This small molecule binds to this protein.
Small molecule (SMILES): CC(=O)N[C@H]1[C@H](O[C@H]2[C@H](O)[C@@H](NC(C)=O)CO[C@@H]2CO[C@@H]2O[C@@H](C)[C@@H](O)[C@@H](O)[C@@H]2O)O[C@H](CO)[C@@H](O)[C@@H]1O

Sequence of chain 1.A:
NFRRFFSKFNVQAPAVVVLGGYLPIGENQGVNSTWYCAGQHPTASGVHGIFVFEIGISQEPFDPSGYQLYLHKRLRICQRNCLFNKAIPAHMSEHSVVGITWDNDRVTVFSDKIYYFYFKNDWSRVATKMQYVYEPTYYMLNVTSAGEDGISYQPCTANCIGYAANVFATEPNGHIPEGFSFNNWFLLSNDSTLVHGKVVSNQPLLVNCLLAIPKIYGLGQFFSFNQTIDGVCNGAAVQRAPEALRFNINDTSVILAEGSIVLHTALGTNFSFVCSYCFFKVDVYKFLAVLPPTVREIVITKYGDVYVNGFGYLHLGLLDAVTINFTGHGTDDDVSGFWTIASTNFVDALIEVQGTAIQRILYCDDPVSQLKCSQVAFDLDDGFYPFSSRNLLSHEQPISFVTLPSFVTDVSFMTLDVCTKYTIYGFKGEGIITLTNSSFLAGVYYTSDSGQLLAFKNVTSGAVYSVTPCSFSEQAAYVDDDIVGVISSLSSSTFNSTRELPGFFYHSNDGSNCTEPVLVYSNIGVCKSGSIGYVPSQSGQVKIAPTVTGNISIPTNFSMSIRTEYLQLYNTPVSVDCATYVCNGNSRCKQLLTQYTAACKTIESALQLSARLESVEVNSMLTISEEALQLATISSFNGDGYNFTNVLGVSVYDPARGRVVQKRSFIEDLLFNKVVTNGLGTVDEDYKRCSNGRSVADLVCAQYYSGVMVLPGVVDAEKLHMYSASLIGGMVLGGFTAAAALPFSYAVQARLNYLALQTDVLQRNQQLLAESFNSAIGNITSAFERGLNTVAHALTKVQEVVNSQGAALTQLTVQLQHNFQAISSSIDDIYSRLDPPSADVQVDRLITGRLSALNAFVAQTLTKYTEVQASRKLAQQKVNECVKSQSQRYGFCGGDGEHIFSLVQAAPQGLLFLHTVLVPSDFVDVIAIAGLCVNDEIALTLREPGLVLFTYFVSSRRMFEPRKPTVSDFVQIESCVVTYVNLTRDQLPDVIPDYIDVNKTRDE

Binding-site contacts:
Ligand atom O5 contacts residue ASP1158 of chain 1.A at 4.2 Å.
Ligand atom C5 contacts residue ASN1214 of chain 1.A at 4.2 Å.
Ligand atom C1 contacts residue ASP1158 of chain 1.A at 3.2 Å.
Ligand atom C3 contacts residue ASN1214 of chain 1.A at 3.8 Å.
Ligand atom C6 contacts residue ASN1214 of chain 1.A at 3.6 Å.
Ligand atom O7 contacts residue VAL1210 of chain 1.A at 2.7 Å (h-bond).
Ligand atom C7 contacts residue ASN1214 of chain 1.A at 2.7 Å.
Ligand atom O5 contacts residue ASN1214 of chain 1.A at 4.5 Å.
Ligand atom O3 contacts residue VAL1210 of chain 1.A at 4.4 Å.
Ligand atom O5 contacts residue VAL1210 of chain 1.A at 4.2 Å.
Ligand atom O7 contacts residue TYR1212 of chain 1.A at 3.8 Å.
Ligand atom C2 contacts residue ASP1158 of chain 1.A at 4.3 Å.
Ligand atom C4 contacts residue ASN1214 of chain 1.A at 4.2 Å.
Ligand atom C5 contacts residue ASN1214 of chain 1.A at 3.7 Å.
Ligand atom C7 contacts residue TYR1212 of chain 1.A at 4.3 Å (hydrophobic).
Ligand atom O5 contacts residue ASP1158 of chain 1.A at 2.7 Å (salt-bridge).
Ligand atom O5 contacts residue ASN1214 of chain 1.A at 2.4 Å (h-bond).
Ligand atom C3 contacts residue VAL1210 of chain 1.A at 4.1 Å (hydrophobic).
Ligand atom O6 contacts residue ASP1158 of chain 1.A at 4.3 Å.
Ligand atom C2 contacts residue ASN1214 of chain 1.A at 2.5 Å.
Ligand atom O4 contacts residue VAL1210 of chain 1.A at 3.7 Å.
Ligand atom N2 contacts residue ASN1214 of chain 1.A at 2.8 Å (h-bond).
Ligand atom C7 contacts residue VAL1210 of chain 1.A at 3.9 Å (hydrophobic).
Ligand atom O7 contacts residue ASN1214 of chain 1.A at 3.0 Å (h-bond).
Ligand atom C1 contacts residue ASN1214 of chain 1.A at 1.4 Å.
Ligand atom C6 contacts residue ASP1158 of chain 1.A at 4.0 Å.
Ligand atom C8 contacts residue ASN1214 of chain 1.A at 3.3 Å.
Ligand atom C6 contacts residue ASP1158 of chain 1.A at 4.1 Å.
Ligand atom C5 contacts residue ASP1158 of chain 1.A at 3.9 Å.
Ligand atom C4 contacts residue VAL1210 of chain 1.A at 4.4 Å (hydrophobic).